The protein below binds the small molecule below.
Small molecule (SMILES): CN1CCC(n2cc(Nc3nc(OC4(C)CC4)c4nc(-c5cnn(C)c5)ccc4n3)cn2)CC1

Sequence of chain 1.B:
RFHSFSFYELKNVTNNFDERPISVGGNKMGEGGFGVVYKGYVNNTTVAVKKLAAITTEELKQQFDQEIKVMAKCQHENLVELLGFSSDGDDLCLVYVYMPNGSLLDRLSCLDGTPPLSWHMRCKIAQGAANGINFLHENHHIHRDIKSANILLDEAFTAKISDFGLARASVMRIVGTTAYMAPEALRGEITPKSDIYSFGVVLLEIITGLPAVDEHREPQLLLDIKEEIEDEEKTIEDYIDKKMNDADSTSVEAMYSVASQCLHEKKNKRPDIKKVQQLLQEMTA

Binding-site contacts:
Ligand atom C18 contacts residue GLY41 of chain 1.B at 3.5 Å.
Ligand atom C6 contacts residue PRO114 of chain 1.B at 3.4 Å (hydrophobic).
Ligand atom C22 contacts residue LEU166 of chain 1.B at 3.5 Å (hydrophobic).
Ligand atom C4 contacts residue TYR112 of chain 1.B at 3.4 Å (hydrophobic).
Ligand atom C9 contacts residue MET113 of chain 1.B at 3.1 Å (hydrophobic).
Ligand atom C24 contacts residue MET113 of chain 1.B at 3.8 Å (hydrophobic).
Ligand atom C31 contacts residue LYS61 of chain 1.B at 3.8 Å.
Ligand atom C23 contacts residue ALA59 of chain 1.B at 3.8 Å (hydrophobic).
Ligand atom N26 contacts residue MET113 of chain 1.B at 3.1 Å (h-bond).
Ligand atom C23 contacts residue TYR110 of chain 1.B at 3.5 Å (hydrophobic).
Ligand atom C25 contacts residue ALA59 of chain 1.B at 3.6 Å (hydrophobic).
Ligand atom C19 contacts residue GLY41 of chain 1.B at 3.7 Å.
Ligand atom C10 contacts residue GLY116 of chain 1.B at 3.5 Å.
Ligand atom C10 contacts residue MET113 of chain 1.B at 3.3 Å (hydrophobic).
Ligand atom C28 contacts residue LEU166 of chain 1.B at 3.8 Å (hydrophobic).
Ligand atom C9 contacts residue TYR112 of chain 1.B at 3.3 Å (hydrophobic).
Ligand atom C24 contacts residue ALA59 of chain 1.B at 3.4 Å (hydrophobic).
Ligand atom N29 contacts residue SER176 of chain 1.B at 3.6 Å.
Ligand atom C9 contacts residue GLY116 of chain 1.B at 3.5 Å.
Ligand atom C12 contacts residue MET113 of chain 1.B at 3.7 Å (hydrophobic).
Ligand atom C28 contacts residue SER176 of chain 1.B at 3.7 Å.
Ligand atom N8 contacts residue TYR112 of chain 1.B at 3.9 Å.
Ligand atom C27 contacts residue TYR110 of chain 1.B at 3.7 Å (hydrophobic).
Ligand atom C10 contacts residue TYR112 of chain 1.B at 3.7 Å (hydrophobic).
Ligand atom C1 contacts residue THR128 of chain 1.B at 3.8 Å.
Ligand atom C23 contacts residue LEU166 of chain 1.B at 3.6 Å (hydrophobic).
Ligand atom C7 contacts residue THR128 of chain 1.B at 3.6 Å.
Ligand atom C27 contacts residue LEU166 of chain 1.B at 3.8 Å (hydrophobic).
Ligand atom C6 contacts residue ARG121 of chain 1.B at 3.6 Å.
Ligand atom C28 contacts residue TYR110 of chain 1.B at 3.6 Å (hydrophobic).
Ligand atom N11 contacts residue MET113 of chain 1.B at 2.8 Å (h-bond).
Ligand atom C17 contacts residue ASP120 of chain 1.B at 3.9 Å.
Ligand atom C19 contacts residue MET40 of chain 1.B at 3.3 Å (hydrophobic).
Ligand atom N11 contacts residue TYR112 of chain 1.B at 3.5 Å.
Ligand atom N11 contacts residue GLY116 of chain 1.B at 3.8 Å.
Ligand atom N21 contacts residue LEU166 of chain 1.B at 3.7 Å.
Ligand atom C7 contacts residue PRO114 of chain 1.B at 3.9 Å (hydrophobic).
Ligand atom N30 contacts residue TYR110 of chain 1.B at 3.7 Å.
Ligand atom N29 contacts residue TYR110 of chain 1.B at 3.3 Å.
Ligand atom C24 contacts residue VAL111 of chain 1.B at 3.3 Å (hydrophobic).